Sequence of chain 1.A:
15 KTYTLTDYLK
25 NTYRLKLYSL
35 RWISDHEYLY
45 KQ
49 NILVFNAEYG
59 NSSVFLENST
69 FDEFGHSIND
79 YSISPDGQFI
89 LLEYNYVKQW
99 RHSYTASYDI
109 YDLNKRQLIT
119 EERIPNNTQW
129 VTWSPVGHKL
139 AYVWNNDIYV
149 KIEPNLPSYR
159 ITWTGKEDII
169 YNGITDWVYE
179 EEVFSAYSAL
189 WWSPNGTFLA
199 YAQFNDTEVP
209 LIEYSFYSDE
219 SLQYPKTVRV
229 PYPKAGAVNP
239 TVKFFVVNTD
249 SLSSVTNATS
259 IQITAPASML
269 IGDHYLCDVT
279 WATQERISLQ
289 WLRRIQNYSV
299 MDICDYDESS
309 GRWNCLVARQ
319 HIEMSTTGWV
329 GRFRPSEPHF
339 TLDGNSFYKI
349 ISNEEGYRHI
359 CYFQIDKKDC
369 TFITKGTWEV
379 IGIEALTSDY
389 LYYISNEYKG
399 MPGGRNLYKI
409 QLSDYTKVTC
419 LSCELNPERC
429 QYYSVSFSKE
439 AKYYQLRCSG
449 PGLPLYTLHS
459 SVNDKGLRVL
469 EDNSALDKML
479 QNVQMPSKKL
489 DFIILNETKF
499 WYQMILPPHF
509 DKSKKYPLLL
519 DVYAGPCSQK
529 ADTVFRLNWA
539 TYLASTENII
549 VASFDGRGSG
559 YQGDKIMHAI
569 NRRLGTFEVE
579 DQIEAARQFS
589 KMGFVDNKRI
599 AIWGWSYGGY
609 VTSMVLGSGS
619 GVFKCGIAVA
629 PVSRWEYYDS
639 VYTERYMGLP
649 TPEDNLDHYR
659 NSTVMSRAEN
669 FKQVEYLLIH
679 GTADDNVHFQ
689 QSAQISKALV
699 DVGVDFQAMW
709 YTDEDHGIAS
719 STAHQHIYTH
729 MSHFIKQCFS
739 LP

Binding-site contacts:
Ligand atom N2 contacts residue ASN59 of chain 1.A at 3.0 Å (h-bond).
Ligand atom O7 contacts residue SER60 of chain 1.A at 3.4 Å.
Ligand atom O7 contacts residue SER61 of chain 1.A at 3.0 Å (h-bond).
Ligand atom O5 contacts residue ASN59 of chain 1.A at 2.4 Å (h-bond).
Ligand atom C7 contacts residue VAL52 of chain 1.A at 4.5 Å (hydrophobic).
Ligand atom C1 contacts residue ASN59 of chain 1.A at 1.4 Å.
Ligand atom C7 contacts residue ASN59 of chain 1.A at 3.3 Å.
Ligand atom O7 contacts residue VAL52 of chain 1.A at 4.3 Å.
Ligand atom C5 contacts residue ASN59 of chain 1.A at 3.6 Å.
Ligand atom C8 contacts residue SER61 of chain 1.A at 3.3 Å.
Ligand atom O7 contacts residue ASN59 of chain 1.A at 3.0 Å (h-bond).
Ligand atom C7 contacts residue SER61 of chain 1.A at 3.6 Å.
Ligand atom C3 contacts residue ASN59 of chain 1.A at 3.8 Å.
Ligand atom N2 contacts residue ASN54 of chain 1.A at 4.3 Å.
Ligand atom C1 contacts residue ASN54 of chain 1.A at 4.5 Å.
Ligand atom C8 contacts residue VAL52 of chain 1.A at 3.8 Å (hydrophobic).
Ligand atom C2 contacts residue ASN59 of chain 1.A at 2.5 Å.
Ligand atom C7 contacts residue SER60 of chain 1.A at 4.4 Å.
Ligand atom C4 contacts residue ASN59 of chain 1.A at 4.3 Å.

This protein binds this small molecule.
Small molecule (SMILES): CC(=O)N[C@@H]1[C@@H](O)[C@H](O)[C@@H](CO)O[C@H]1O